Binding-site contacts:
Ligand atom N1 contacts residue ASP128 of chain 2.A at 3.0 Å (salt-bridge).
Ligand atom N1 contacts residue LEU25 of chain 2.A at 3.8 Å.
Ligand atom C3 contacts residue LEU25 of chain 2.A at 3.7 Å (hydrophobic).
Ligand atom O11 contacts residue GLY48 of chain 2.A at 3.4 Å.
Ligand atom N3 contacts residue SER27 of chain 2.A at 2.6 Å (h-bond).
Ligand atom C9 contacts residue VAL47 of chain 2.A at 3.3 Å (hydrophobic).
Ligand atom C9 contacts residue TRP79 of chain 2.A at 3.9 Å (hydrophobic).
Ligand atom N3 contacts residue SER45 of chain 2.A at 3.9 Å.
Ligand atom C9 contacts residue ALA50 of chain 2.A at 3.7 Å (hydrophobic).
Ligand atom C3 contacts residue TYR43 of chain 2.A at 3.5 Å (hydrophobic).
Ligand atom S1 contacts residue TRP79 of chain 2.A at 3.7 Å.
Ligand atom N3 contacts residue TYR43 of chain 2.A at 2.6 Å (h-bond).
Ligand atom C8 contacts residue TRP79 of chain 2.A at 3.9 Å (hydrophobic).
Ligand atom C5 contacts residue ASP128 of chain 2.A at 3.9 Å.
Ligand atom N3 contacts residue ASN23 of chain 2.A at 3.1 Å (h-bond).
Ligand atom O12 contacts residue SER88 of chain 2.A at 2.8 Å (h-bond).
Ligand atom C4 contacts residue SER45 of chain 2.A at 3.9 Å.
Ligand atom C6 contacts residue TRP108 of chain 2.A at 3.6 Å (hydrophobic).
Ligand atom C3 contacts residue SER27 of chain 2.A at 3.7 Å.
Ligand atom C7 contacts residue TRP79 of chain 2.A at 3.7 Å (hydrophobic).
Ligand atom C10 contacts residue ASN49 of chain 2.A at 3.4 Å.
Ligand atom C7 contacts residue VAL47 of chain 2.A at 3.7 Å (hydrophobic).
Ligand atom O12 contacts residue ALA86 of chain 2.A at 3.6 Å.
Ligand atom O11 contacts residue ASN49 of chain 2.A at 3.1 Å (h-bond).
Ligand atom C10 contacts residue TRP79 of chain 2.A at 3.6 Å (hydrophobic).
Ligand atom S1 contacts residue THR90 of chain 2.A at 3.0 Å (h-bond).
Ligand atom C8 contacts residue VAL47 of chain 2.A at 4.0 Å (hydrophobic).
Ligand atom C6 contacts residue THR90 of chain 2.A at 3.9 Å.
Ligand atom C7 contacts residue SER45 of chain 2.A at 3.1 Å.
Ligand atom C4 contacts residue VAL47 of chain 2.A at 3.4 Å (hydrophobic).
Ligand atom C3 contacts residue SER45 of chain 2.A at 3.8 Å.
Ligand atom C3 contacts residue ASP128 of chain 2.A at 3.9 Å.
Ligand atom N2 contacts residue VAL47 of chain 2.A at 3.3 Å.
Ligand atom O12 contacts residue TRP79 of chain 2.A at 3.8 Å.
Ligand atom C6 contacts residue TRP92 of chain 2.A at 3.9 Å (hydrophobic).
Ligand atom C11 contacts residue ASN49 of chain 2.A at 3.8 Å.
Ligand atom C10 contacts residue ALA50 of chain 2.A at 3.9 Å (hydrophobic).
Ligand atom N1 contacts residue TYR43 of chain 2.A at 3.9 Å.
Ligand atom N2 contacts residue SER45 of chain 2.A at 2.9 Å (h-bond).
Ligand atom C11 contacts residue SER88 of chain 2.A at 3.9 Å.

Sequence of chain 2.A:
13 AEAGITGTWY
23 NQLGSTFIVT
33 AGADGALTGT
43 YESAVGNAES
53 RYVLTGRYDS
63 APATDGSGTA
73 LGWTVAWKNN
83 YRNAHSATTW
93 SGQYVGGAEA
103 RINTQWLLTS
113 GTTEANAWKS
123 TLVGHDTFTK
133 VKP

Sequence of chain 3.B:
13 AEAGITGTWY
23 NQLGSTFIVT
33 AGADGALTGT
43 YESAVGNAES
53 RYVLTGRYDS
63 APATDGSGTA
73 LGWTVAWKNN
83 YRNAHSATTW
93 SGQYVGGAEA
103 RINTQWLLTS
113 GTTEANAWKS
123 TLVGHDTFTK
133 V

A small-molecule ligand and the protein it binds are described below.
Small molecule (SMILES): N=C1N[C@H]2[C@H](CS[C@H]2CCCCC(=O)O)N1